Binding-site contacts:
Ligand atom C2 contacts residue ASN40 of chain 1.B at 2.5 Å.
Ligand atom O6 contacts residue TYR27 of chain 1.B at 3.5 Å (h-bond).
Ligand atom O5 contacts residue ASN40 of chain 1.B at 2.3 Å (h-bond).
Ligand atom C4 contacts residue ASN40 of chain 1.B at 4.2 Å.
Ligand atom C3 contacts residue GLU39 of chain 1.B at 4.2 Å.
Ligand atom C8 contacts residue GLU39 of chain 1.B at 3.3 Å.
Ligand atom C1 contacts residue TYR27 of chain 1.B at 3.5 Å (hydrophobic).
Ligand atom C7 contacts residue GLU39 of chain 1.B at 3.6 Å.
Ligand atom C5 contacts residue TYR27 of chain 1.B at 3.5 Å (hydrophobic).
Ligand atom O7 contacts residue ASN40 of chain 1.B at 3.6 Å.
Ligand atom C3 contacts residue ASN40 of chain 1.B at 3.8 Å.
Ligand atom N2 contacts residue ASN40 of chain 1.B at 3.0 Å (h-bond).
Ligand atom O5 contacts residue TYR27 of chain 1.B at 3.5 Å (h-bond).
Ligand atom C5 contacts residue ASN40 of chain 1.B at 3.6 Å.
Ligand atom O6 contacts residue PRO12 of chain 1.B at 3.8 Å.
Ligand atom N2 contacts residue GLU39 of chain 1.B at 2.9 Å (salt-bridge).
Ligand atom O6 contacts residue SER10 of chain 1.B at 3.9 Å.
Ligand atom C6 contacts residue TYR27 of chain 1.B at 4.0 Å (hydrophobic).
Ligand atom C1 contacts residue GLU39 of chain 1.B at 4.1 Å.
Ligand atom C1 contacts residue ASN40 of chain 1.B at 1.4 Å.
Ligand atom C7 contacts residue ASN40 of chain 1.B at 3.5 Å.
Ligand atom C2 contacts residue GLU39 of chain 1.B at 3.9 Å.

This protein binds this small molecule.
Small molecule (SMILES): CC(=O)N[C@@H]1[C@@H](O)[C@H](O)[C@@H](CO)O[C@H]1O

Sequence of chain 1.B:
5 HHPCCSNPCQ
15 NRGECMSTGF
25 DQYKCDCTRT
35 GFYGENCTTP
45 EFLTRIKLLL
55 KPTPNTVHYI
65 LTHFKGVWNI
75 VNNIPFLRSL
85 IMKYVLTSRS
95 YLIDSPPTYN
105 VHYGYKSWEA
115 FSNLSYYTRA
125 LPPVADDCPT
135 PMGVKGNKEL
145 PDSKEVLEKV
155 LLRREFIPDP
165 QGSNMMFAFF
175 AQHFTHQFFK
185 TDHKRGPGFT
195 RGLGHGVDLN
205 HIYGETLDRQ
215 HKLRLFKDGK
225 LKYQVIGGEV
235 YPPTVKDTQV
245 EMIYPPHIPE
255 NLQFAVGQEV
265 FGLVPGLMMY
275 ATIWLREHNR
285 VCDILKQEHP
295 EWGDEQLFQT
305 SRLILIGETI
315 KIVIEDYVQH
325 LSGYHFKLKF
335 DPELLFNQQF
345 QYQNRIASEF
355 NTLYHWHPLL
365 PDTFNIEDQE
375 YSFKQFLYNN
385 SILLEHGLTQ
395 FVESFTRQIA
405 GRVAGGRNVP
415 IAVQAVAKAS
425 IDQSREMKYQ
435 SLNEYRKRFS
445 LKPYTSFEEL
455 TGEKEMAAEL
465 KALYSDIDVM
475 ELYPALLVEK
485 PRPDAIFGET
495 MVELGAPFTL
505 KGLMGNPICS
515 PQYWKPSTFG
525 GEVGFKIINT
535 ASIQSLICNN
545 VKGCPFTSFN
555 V